Sequence of chain 1.R:
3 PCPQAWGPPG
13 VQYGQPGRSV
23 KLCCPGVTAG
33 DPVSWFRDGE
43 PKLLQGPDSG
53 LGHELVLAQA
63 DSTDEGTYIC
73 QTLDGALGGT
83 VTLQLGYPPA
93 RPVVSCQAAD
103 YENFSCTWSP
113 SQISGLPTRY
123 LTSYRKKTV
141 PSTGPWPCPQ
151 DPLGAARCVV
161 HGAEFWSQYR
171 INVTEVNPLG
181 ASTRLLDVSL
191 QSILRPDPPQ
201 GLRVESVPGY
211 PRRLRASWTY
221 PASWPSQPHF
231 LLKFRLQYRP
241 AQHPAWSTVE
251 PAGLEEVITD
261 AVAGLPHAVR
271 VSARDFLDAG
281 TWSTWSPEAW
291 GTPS

The small molecule below binds the protein below.
Small molecule (SMILES): CC(=O)N[C@H]1[C@H](O[C@H]2[C@H](O)[C@@H](NC(C)=O)CO[C@@H]2CO)O[C@H](CO)[C@@H](O[C@@H]2O[C@H](CO)[C@@H](O)[C@H](O)[C@@H]2O)[C@@H]1O

Binding-site contacts:
Ligand atom C8 contacts residue LEU123 of chain 1.R at 3.6 Å (hydrophobic).
Ligand atom C3 contacts residue ASN172 of chain 1.R at 3.5 Å.
Ligand atom C7 contacts residue ASN172 of chain 1.R at 4.2 Å.
Ligand atom O7 contacts residue ARG170 of chain 1.R at 4.5 Å.
Ligand atom C6 contacts residue THR174 of chain 1.R at 3.5 Å.
Ligand atom O4 contacts residue THR174 of chain 1.R at 4.5 Å.
Ligand atom N2 contacts residue ASN172 of chain 1.R at 3.6 Å.
Ligand atom C4 contacts residue ASN172 of chain 1.R at 3.4 Å.
Ligand atom C2 contacts residue ASN172 of chain 1.R at 2.6 Å.
Ligand atom C1 contacts residue ASN172 of chain 1.R at 1.3 Å.
Ligand atom O6 contacts residue ASN172 of chain 1.R at 3.5 Å (h-bond).
Ligand atom C1 contacts residue THR183 of chain 1.R at 3.9 Å.
Ligand atom C5 contacts residue ASN172 of chain 1.R at 2.4 Å.
Ligand atom N2 contacts residue LEU185 of chain 1.R at 3.8 Å.
Ligand atom C2 contacts residue THR183 of chain 1.R at 4.5 Å.
Ligand atom C8 contacts residue ASN172 of chain 1.R at 4.0 Å.
Ligand atom C8 contacts residue ARG127 of chain 1.R at 3.5 Å.
Ligand atom C7 contacts residue ARG127 of chain 1.R at 4.3 Å.
Ligand atom C3 contacts residue THR183 of chain 1.R at 4.3 Å.
Ligand atom C6 contacts residue ASN172 of chain 1.R at 3.2 Å.
Ligand atom O6 contacts residue SER125 of chain 1.R at 4.1 Å.
Ligand atom C5 contacts residue THR183 of chain 1.R at 4.5 Å.
Ligand atom O7 contacts residue LEU185 of chain 1.R at 3.1 Å.
Ligand atom O7 contacts residue ARG127 of chain 1.R at 3.6 Å.
Ligand atom C7 contacts residue LEU185 of chain 1.R at 3.6 Å (hydrophobic).
Ligand atom C5 contacts residue THR174 of chain 1.R at 3.7 Å.
Ligand atom O5 contacts residue ASN172 of chain 1.R at 1.0 Å (h-bond).